Sequence of chain 1.A:
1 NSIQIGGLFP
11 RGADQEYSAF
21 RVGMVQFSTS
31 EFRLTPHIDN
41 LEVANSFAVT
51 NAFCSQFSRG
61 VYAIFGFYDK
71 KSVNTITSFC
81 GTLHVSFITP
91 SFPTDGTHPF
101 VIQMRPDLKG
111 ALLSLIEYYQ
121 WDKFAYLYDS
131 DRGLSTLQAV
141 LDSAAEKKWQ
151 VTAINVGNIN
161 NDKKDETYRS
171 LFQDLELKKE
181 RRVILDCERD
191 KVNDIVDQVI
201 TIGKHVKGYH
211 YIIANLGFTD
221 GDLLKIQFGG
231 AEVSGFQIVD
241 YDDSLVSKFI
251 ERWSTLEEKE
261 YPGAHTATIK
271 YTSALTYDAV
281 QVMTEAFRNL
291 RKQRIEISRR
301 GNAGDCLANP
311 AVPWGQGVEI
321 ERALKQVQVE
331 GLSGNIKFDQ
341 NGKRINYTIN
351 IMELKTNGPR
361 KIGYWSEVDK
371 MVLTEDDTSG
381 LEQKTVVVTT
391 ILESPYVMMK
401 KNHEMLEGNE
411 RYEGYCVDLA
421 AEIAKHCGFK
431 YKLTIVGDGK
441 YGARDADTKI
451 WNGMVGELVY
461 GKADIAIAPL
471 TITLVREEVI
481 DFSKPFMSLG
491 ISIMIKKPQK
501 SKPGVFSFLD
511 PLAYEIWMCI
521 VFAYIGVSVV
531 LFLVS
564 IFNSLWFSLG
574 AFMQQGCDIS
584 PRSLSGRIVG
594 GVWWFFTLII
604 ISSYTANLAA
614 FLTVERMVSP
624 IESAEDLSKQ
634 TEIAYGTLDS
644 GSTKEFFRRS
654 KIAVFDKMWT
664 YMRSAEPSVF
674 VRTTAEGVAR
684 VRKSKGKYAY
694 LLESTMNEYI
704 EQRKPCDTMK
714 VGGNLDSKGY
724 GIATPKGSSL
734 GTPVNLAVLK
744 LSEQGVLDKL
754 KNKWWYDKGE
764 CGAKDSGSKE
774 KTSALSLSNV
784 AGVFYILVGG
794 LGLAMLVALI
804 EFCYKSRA

A protein and the small-molecule ligand that binds it are described below.
Small molecule (SMILES): O=c1[nH]c2cc(C(F)(F)F)c(N3CCOCC3)cc2n(CP(=O)(O)O)c1=O

Binding-site contacts:
Ligand atom NAP contacts residue PRO469 of chain 1.A at 2.8 Å (h-bond).
Ligand atom OAQ contacts residue THR677 of chain 1.A at 3.2 Å (h-bond).
Ligand atom CAV contacts residue TYR441 of chain 1.A at 3.2 Å (hydrophobic).
Ligand atom OAC contacts residue GLY644 of chain 1.A at 3.6 Å.
Ligand atom FAG contacts residue TYR723 of chain 1.A at 3.2 Å.
Ligand atom CAS contacts residue TYR441 of chain 1.A at 3.0 Å (hydrophobic).
Ligand atom CAS contacts residue TYR723 of chain 1.A at 3.7 Å (hydrophobic).
Ligand atom CAU contacts residue TYR441 of chain 1.A at 3.5 Å (hydrophobic).
Ligand atom FAG contacts residue PRO469 of chain 1.A at 3.3 Å.
Ligand atom OAA contacts residue ARG476 of chain 1.A at 2.6 Å (salt-bridge).
Ligand atom NAP contacts residue THR471 of chain 1.A at 3.2 Å (h-bond).
Ligand atom CAT contacts residue TYR441 of chain 1.A at 3.5 Å (hydrophobic).
Ligand atom OAD contacts residue SER645 of chain 1.A at 2.6 Å (h-bond).
Ligand atom OAE contacts residue SER645 of chain 1.A at 3.0 Å (h-bond).
Ligand atom OAA contacts residue THR471 of chain 1.A at 2.4 Å (h-bond).
Ligand atom NAP contacts residue TYR441 of chain 1.A at 3.3 Å.
Ligand atom FAH contacts residue TYR441 of chain 1.A at 3.2 Å.
Ligand atom FAF contacts residue TYR723 of chain 1.A at 3.2 Å.
Ligand atom CAZ contacts residue GLU696 of chain 1.A at 3.2 Å.
Ligand atom CAZ contacts residue TYR723 of chain 1.A at 3.5 Å (hydrophobic).
Ligand atom FAG contacts residue TYR441 of chain 1.A at 3.6 Å.
Ligand atom OAB contacts residue TYR441 of chain 1.A at 3.7 Å.
Ligand atom CAS contacts residue GLU696 of chain 1.A at 3.3 Å.
Ligand atom CAJ contacts residue TYR441 of chain 1.A at 3.3 Å (hydrophobic).
Ligand atom OAB contacts residue ARG476 of chain 1.A at 3.1 Å (salt-bridge).
Ligand atom CAR contacts residue TYR441 of chain 1.A at 3.3 Å (hydrophobic).
Ligand atom CAJ contacts residue PRO469 of chain 1.A at 3.1 Å (hydrophobic).
Ligand atom NAY contacts residue TYR441 of chain 1.A at 3.4 Å.
Ligand atom FAF contacts residue GLU696 of chain 1.A at 2.2 Å.
Ligand atom CAT contacts residue THR471 of chain 1.A at 3.1 Å.
Ligand atom CAI contacts residue TYR441 of chain 1.A at 3.3 Å (hydrophobic).
Ligand atom CAV contacts residue PRO469 of chain 1.A at 3.4 Å (hydrophobic).
Ligand atom CAZ contacts residue TYR441 of chain 1.A at 3.4 Å (hydrophobic).
Ligand atom OAA contacts residue LEU470 of chain 1.A at 3.1 Å.
Ligand atom CAJ contacts residue TYR723 of chain 1.A at 3.2 Å (hydrophobic).
Ligand atom PBA contacts residue SER645 of chain 1.A at 3.5 Å.
Ligand atom OAC contacts residue SER645 of chain 1.A at 3.5 Å (h-bond).
Ligand atom CAW contacts residue TYR441 of chain 1.A at 3.3 Å (hydrophobic).
Ligand atom CAT contacts residue ARG476 of chain 1.A at 3.6 Å.
Ligand atom CAN contacts residue TYR441 of chain 1.A at 3.7 Å (hydrophobic).